Binding-site contacts:
Ligand atom C contacts residue LEU175 of chain 1.C at 3.7 Å (hydrophobic).
Ligand atom O1P contacts residue ARG56 of chain 1.C at 3.0 Å (salt-bridge).
Ligand atom O contacts residue LEU223 of chain 1.C at 3.9 Å.
Ligand atom O contacts residue ASN227 of chain 1.C at 3.2 Å (h-bond).
Ligand atom O3P contacts residue ARG131 of chain 1.C at 3.0 Å (salt-bridge).
Ligand atom CB contacts residue LEU223 of chain 1.C at 4.3 Å (hydrophobic).
Ligand atom O2P contacts residue ARG56 of chain 1.C at 3.0 Å (salt-bridge).
Ligand atom O3P contacts residue LYS49 of chain 1.C at 3.8 Å.
Ligand atom CA contacts residue LEU175 of chain 1.C at 3.8 Å (hydrophobic).
Ligand atom O contacts residue LYS49 of chain 1.C at 3.5 Å (salt-bridge).
Ligand atom N contacts residue ASN227 of chain 1.C at 3.0 Å (h-bond).
Ligand atom O3P contacts residue TYR132 of chain 1.C at 2.6 Å (h-bond).
Ligand atom CB contacts residue ASN176 of chain 1.C at 3.6 Å.
Ligand atom O contacts residue VAL179 of chain 1.C at 3.4 Å.
Ligand atom N contacts residue ASN176 of chain 1.C at 2.8 Å (h-bond).
Ligand atom N contacts residue LEU175 of chain 1.C at 3.5 Å.
Ligand atom O2P contacts residue TYR132 of chain 1.C at 3.7 Å.
Ligand atom CB contacts residue ARG131 of chain 1.C at 3.9 Å.
Ligand atom P contacts residue LYS49 of chain 1.C at 3.9 Å.
Ligand atom CA contacts residue LEU175 of chain 1.C at 4.1 Å (hydrophobic).
Ligand atom CB contacts residue ASN176 of chain 1.C at 3.3 Å.
Ligand atom O1P contacts residue LYS49 of chain 1.C at 2.9 Å (salt-bridge).
Ligand atom O2P contacts residue ARG131 of chain 1.C at 2.8 Å (salt-bridge).
Ligand atom C contacts residue ASN176 of chain 1.C at 3.6 Å.
Ligand atom P contacts residue TYR132 of chain 1.C at 3.7 Å.
Ligand atom C contacts residue ASN227 of chain 1.C at 4.3 Å.
Ligand atom P contacts residue ARG56 of chain 1.C at 3.6 Å.
Ligand atom CA contacts residue ASN176 of chain 1.C at 3.5 Å.
Ligand atom CB contacts residue GLY172 of chain 1.C at 4.0 Å.
Ligand atom P contacts residue ARG131 of chain 1.C at 3.8 Å.
Ligand atom C contacts residue VAL179 of chain 1.C at 4.2 Å (hydrophobic).
Ligand atom O contacts residue LEU175 of chain 1.C at 4.1 Å.
Ligand atom CG contacts residue LEU219 of chain 1.C at 4.3 Å (hydrophobic).
Ligand atom CA contacts residue ASN176 of chain 1.C at 3.8 Å.
Ligand atom O contacts residue LEU175 of chain 1.C at 3.7 Å.
Ligand atom O3P contacts residue ARG56 of chain 1.C at 4.2 Å.
Ligand atom CB contacts residue LEU175 of chain 1.C at 4.2 Å (hydrophobic).
Ligand atom O3P contacts residue ASN176 of chain 1.C at 4.2 Å.
Ligand atom O1P contacts residue TYR132 of chain 1.C at 4.1 Å.
Ligand atom OG contacts residue ARG131 of chain 1.C at 4.3 Å.

A protein and the small-molecule ligand that binds it are described below.
Small molecule (SMILES): C[C@H](N)C(=O)N[C@@H](COP(=O)(O)O)C(=O)N[C@@H](C)C(=O)N1CCC[C@H]1C=O

Sequence of chain 1.C:
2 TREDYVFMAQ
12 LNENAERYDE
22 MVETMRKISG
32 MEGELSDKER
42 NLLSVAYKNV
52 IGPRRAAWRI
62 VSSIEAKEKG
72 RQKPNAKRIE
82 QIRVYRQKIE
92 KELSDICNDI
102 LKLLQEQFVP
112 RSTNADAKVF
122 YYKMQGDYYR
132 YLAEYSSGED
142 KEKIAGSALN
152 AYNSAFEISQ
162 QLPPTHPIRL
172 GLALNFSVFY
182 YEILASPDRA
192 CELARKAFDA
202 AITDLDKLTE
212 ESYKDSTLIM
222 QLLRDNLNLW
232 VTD